Sequence of chain 1.D:
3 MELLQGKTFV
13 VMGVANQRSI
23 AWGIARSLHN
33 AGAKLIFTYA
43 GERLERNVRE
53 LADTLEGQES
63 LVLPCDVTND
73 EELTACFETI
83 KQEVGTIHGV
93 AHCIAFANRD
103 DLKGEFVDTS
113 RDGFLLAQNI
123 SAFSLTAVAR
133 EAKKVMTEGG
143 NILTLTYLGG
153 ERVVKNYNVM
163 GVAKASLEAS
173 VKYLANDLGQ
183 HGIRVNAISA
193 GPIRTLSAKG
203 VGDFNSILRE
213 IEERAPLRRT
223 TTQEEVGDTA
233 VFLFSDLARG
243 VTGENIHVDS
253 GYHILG

Binding-site contacts:
Ligand atom C6 contacts residue NAD1 of chain 1.M at 3.4 Å.
Ligand atom CL14 contacts residue PHE206 of chain 1.D at 3.9 Å.
Ligand atom C5 contacts residue NAD1 of chain 1.M at 3.4 Å.
Ligand atom C11 contacts residue MET162 of chain 1.D at 3.6 Å (hydrophobic).
Ligand atom C2 contacts residue NAD1 of chain 1.M at 3.5 Å.
Ligand atom C8 contacts residue NAD1 of chain 1.M at 3.8 Å.
Ligand atom C9 contacts residue NAD1 of chain 1.M at 4.0 Å.
Ligand atom C1 contacts residue NAD1 of chain 1.M at 3.5 Å.
Ligand atom C10 contacts residue ALA97 of chain 1.D at 3.7 Å (hydrophobic).
Ligand atom C9 contacts residue ALA97 of chain 1.D at 4.0 Å (hydrophobic).
Ligand atom C9 contacts residue SER199 of chain 1.D at 3.3 Å.
Ligand atom CL14 contacts residue TYR149 of chain 1.D at 3.5 Å.
Ligand atom C3 contacts residue NAD1 of chain 1.M at 3.3 Å.
Ligand atom C6 contacts residue TYR159 of chain 1.D at 3.4 Å (hydrophobic).
Ligand atom CL14 contacts residue PRO194 of chain 1.D at 4.0 Å.
Ligand atom O17 contacts residue NAD1 of chain 1.M at 2.6 Å (h-bond).
Ligand atom C3 contacts residue PHE206 of chain 1.D at 4.1 Å (hydrophobic).
Ligand atom C10 contacts residue SER199 of chain 1.D at 3.7 Å.
Ligand atom C1 contacts residue TYR149 of chain 1.D at 4.0 Å (hydrophobic).
Ligand atom C12 contacts residue MET162 of chain 1.D at 3.9 Å (hydrophobic).
Ligand atom CL16 contacts residue SER199 of chain 1.D at 3.2 Å.
Ligand atom C4 contacts residue ALA200 of chain 1.D at 4.0 Å (hydrophobic).
Ligand atom C10 contacts residue MET162 of chain 1.D at 3.8 Å (hydrophobic).
Ligand atom C10 contacts residue PHE98 of chain 1.D at 4.0 Å (hydrophobic).
Ligand atom CL16 contacts residue NAD1 of chain 1.M at 3.4 Å.
Ligand atom C12 contacts residue LEU104 of chain 1.D at 4.0 Å (hydrophobic).
Ligand atom C4 contacts residue NAD1 of chain 1.M at 3.4 Å.
Ligand atom C8 contacts residue SER199 of chain 1.D at 3.6 Å.
Ligand atom CL16 contacts residue ALA97 of chain 1.D at 3.5 Å.
Ligand atom O7 contacts residue NAD1 of chain 1.M at 3.2 Å.
Ligand atom C13 contacts residue SER199 of chain 1.D at 3.7 Å.
Ligand atom O17 contacts residue TYR159 of chain 1.D at 2.5 Å (h-bond).
Ligand atom CL15 contacts residue PHE98 of chain 1.D at 4.0 Å.
Ligand atom C12 contacts residue SER199 of chain 1.D at 3.8 Å.
Ligand atom CL15 contacts residue LEU104 of chain 1.D at 3.8 Å.
Ligand atom CL14 contacts residue NAD1 of chain 1.M at 3.7 Å.
Ligand atom O17 contacts residue LYS166 of chain 1.D at 4.0 Å.
Ligand atom O7 contacts residue SER199 of chain 1.D at 3.8 Å.
Ligand atom CL15 contacts residue ALA99 of chain 1.D at 3.2 Å.
Ligand atom C1 contacts residue TYR159 of chain 1.D at 3.4 Å (hydrophobic).

The protein below binds the small molecule below.
Small molecule (SMILES): Oc1cc(Cl)ccc1Oc1ccc(Cl)cc1Cl